Sequence of chain 1.A:
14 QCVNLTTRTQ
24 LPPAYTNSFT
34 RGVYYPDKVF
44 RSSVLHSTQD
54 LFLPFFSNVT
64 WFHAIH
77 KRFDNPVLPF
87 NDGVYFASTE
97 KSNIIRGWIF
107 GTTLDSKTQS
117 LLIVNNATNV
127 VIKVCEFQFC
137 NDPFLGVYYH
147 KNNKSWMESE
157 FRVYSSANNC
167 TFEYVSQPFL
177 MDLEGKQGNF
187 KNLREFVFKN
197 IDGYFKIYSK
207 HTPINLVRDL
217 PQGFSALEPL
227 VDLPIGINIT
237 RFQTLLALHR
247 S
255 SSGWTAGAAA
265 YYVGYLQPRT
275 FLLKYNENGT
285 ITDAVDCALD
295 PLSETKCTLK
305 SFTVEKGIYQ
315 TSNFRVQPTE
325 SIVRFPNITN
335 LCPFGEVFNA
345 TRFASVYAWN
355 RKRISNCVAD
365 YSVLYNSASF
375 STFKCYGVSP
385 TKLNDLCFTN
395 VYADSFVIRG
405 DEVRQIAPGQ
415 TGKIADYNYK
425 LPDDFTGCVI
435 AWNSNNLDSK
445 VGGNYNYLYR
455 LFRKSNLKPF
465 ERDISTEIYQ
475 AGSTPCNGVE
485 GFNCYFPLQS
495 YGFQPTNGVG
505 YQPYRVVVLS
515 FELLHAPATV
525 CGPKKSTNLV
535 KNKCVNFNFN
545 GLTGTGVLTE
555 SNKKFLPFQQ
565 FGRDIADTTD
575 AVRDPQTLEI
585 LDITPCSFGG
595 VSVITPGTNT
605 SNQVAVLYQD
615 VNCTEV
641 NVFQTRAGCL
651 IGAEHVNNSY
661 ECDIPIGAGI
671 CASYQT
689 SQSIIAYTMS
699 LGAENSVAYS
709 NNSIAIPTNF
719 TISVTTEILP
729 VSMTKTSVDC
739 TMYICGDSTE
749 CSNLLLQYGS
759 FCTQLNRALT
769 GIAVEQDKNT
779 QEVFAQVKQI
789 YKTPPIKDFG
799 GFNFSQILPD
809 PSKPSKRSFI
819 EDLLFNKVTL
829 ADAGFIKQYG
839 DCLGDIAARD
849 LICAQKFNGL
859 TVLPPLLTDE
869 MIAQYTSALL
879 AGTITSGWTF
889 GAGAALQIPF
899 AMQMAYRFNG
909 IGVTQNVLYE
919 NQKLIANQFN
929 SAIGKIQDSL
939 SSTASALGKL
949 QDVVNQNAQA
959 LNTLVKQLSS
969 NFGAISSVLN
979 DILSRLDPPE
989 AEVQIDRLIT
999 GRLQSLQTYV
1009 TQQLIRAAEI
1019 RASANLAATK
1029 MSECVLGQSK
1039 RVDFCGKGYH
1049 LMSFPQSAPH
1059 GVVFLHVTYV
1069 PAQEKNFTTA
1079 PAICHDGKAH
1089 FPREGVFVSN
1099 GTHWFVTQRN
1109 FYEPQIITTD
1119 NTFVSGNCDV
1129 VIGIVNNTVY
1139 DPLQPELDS

Binding-site contacts:
Ligand atom C3 contacts residue ASN603 of chain 1.A at 3.7 Å.
Ligand atom O5 contacts residue ASN603 of chain 1.A at 2.4 Å (h-bond).
Ligand atom C7 contacts residue ASN603 of chain 1.A at 3.1 Å.
Ligand atom C5 contacts residue ASN603 of chain 1.A at 3.6 Å.
Ligand atom O7 contacts residue ASN603 of chain 1.A at 3.0 Å (h-bond).
Ligand atom N2 contacts residue ASN603 of chain 1.A at 2.8 Å (h-bond).
Ligand atom C1 contacts residue ASN603 of chain 1.A at 1.4 Å.
Ligand atom C4 contacts residue ASN603 of chain 1.A at 4.2 Å.
Ligand atom C2 contacts residue ASN603 of chain 1.A at 2.4 Å.
Ligand atom C8 contacts residue ASN603 of chain 1.A at 4.2 Å.

This small molecule binds to this protein.
Small molecule (SMILES): CC(=O)N[C@@H]1[C@@H](O)[C@H](O)[C@@H](CO)O[C@H]1O